Sequence of chain 1.A:
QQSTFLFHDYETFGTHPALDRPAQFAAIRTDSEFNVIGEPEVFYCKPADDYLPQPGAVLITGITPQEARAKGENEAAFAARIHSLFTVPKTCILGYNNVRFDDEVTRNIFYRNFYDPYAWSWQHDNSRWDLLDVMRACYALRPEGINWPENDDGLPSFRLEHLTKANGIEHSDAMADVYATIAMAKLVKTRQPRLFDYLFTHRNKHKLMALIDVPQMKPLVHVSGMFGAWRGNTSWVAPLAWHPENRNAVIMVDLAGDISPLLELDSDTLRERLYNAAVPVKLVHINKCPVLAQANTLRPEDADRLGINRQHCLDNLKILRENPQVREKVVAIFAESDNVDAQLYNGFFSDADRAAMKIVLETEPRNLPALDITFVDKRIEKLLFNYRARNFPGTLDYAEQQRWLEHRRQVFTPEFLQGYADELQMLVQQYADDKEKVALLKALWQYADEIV

A small-molecule ligand and the protein it binds are described below.
Small molecule (SMILES): COc1ccc(Nc2cc(C(F)(F)F)ccc2Cl)c(C(=O)O)c1

Binding-site contacts:
Ligand atom C13 contacts residue LEU331 of chain 1.A at 3.9 Å (hydrophobic).
Ligand atom F2 contacts residue LEU264 of chain 1.A at 3.9 Å.
Ligand atom F1 contacts residue CYS330 of chain 1.A at 3.3 Å.
Ligand atom F1 contacts residue ARG327 of chain 1.A at 3.4 Å.
Ligand atom O23 contacts residue ALA312 of chain 1.A at 3.5 Å.
Ligand atom F3 contacts residue CYS330 of chain 1.A at 3.6 Å.
Ligand atom C8 contacts residue DMS1 of chain 1.E at 3.9 Å.
Ligand atom C11 contacts residue ARG327 of chain 1.A at 3.3 Å.
Ligand atom C4 contacts residue ARG338 of chain 1.A at 3.6 Å.
Ligand atom C9 contacts residue DMS1 of chain 1.E at 3.8 Å.
Ligand atom F3 contacts residue LEU264 of chain 1.A at 3.6 Å.
Ligand atom F1 contacts residue LEU331 of chain 1.A at 3.3 Å.
Ligand atom C11 contacts residue TRP245 of chain 1.A at 3.6 Å (hydrophobic).
Ligand atom CL1 contacts residue ASN313 of chain 1.A at 3.6 Å.
Ligand atom O1 contacts residue ARG338 of chain 1.A at 2.8 Å (salt-bridge).
Ligand atom C3 contacts residue ARG338 of chain 1.A at 4.0 Å.
Ligand atom CL1 contacts residue DMS1 of chain 1.E at 3.9 Å.
Ligand atom C3 contacts residue LEU334 of chain 1.A at 4.0 Å (hydrophobic).
Ligand atom C21 contacts residue PRO228 of chain 1.A at 3.6 Å (hydrophobic).
Ligand atom F2 contacts residue LEU331 of chain 1.A at 3.4 Å.
Ligand atom C8 contacts residue PRO228 of chain 1.A at 3.9 Å (hydrophobic).
Ligand atom C14 contacts residue LEU331 of chain 1.A at 3.8 Å (hydrophobic).
Ligand atom F2 contacts residue LEU334 of chain 1.A at 3.7 Å.
Ligand atom CL1 contacts residue ARG327 of chain 1.A at 3.3 Å.
Ligand atom F3 contacts residue TRP245 of chain 1.A at 3.1 Å.
Ligand atom C2 contacts residue ARG338 of chain 1.A at 3.6 Å.
Ligand atom C14 contacts residue CYS330 of chain 1.A at 4.0 Å (hydrophobic).
Ligand atom C9 contacts residue ALA312 of chain 1.A at 3.6 Å (hydrophobic).
Ligand atom C15 contacts residue PRO228 of chain 1.A at 3.7 Å (hydrophobic).
Ligand atom C11 contacts residue ALA312 of chain 1.A at 4.0 Å (hydrophobic).
Ligand atom C15 contacts residue LEU331 of chain 1.A at 3.9 Å (hydrophobic).
Ligand atom N1 contacts residue ALA312 of chain 1.A at 3.9 Å.
Ligand atom C12 contacts residue TRP245 of chain 1.A at 3.3 Å (hydrophobic).
Ligand atom C10 contacts residue ARG327 of chain 1.A at 3.5 Å.
Ligand atom N1 contacts residue DMS1 of chain 1.E at 3.8 Å.
Ligand atom C5 contacts residue PRO228 of chain 1.A at 3.8 Å (hydrophobic).
Ligand atom C10 contacts residue DMS1 of chain 1.E at 4.0 Å.
Ligand atom C7 contacts residue PRO228 of chain 1.A at 3.6 Å (hydrophobic).
Ligand atom C10 contacts residue ALA312 of chain 1.A at 3.5 Å (hydrophobic).
Ligand atom CL1 contacts residue ALA312 of chain 1.A at 3.9 Å.